A small-molecule ligand and the protein it binds are described below.
Small molecule (SMILES): CC[C@H](CO)Nc1ccc2ncc(-c3ccc(C(=O)O)cc3)n2n1

Sequence of chain 1.A:
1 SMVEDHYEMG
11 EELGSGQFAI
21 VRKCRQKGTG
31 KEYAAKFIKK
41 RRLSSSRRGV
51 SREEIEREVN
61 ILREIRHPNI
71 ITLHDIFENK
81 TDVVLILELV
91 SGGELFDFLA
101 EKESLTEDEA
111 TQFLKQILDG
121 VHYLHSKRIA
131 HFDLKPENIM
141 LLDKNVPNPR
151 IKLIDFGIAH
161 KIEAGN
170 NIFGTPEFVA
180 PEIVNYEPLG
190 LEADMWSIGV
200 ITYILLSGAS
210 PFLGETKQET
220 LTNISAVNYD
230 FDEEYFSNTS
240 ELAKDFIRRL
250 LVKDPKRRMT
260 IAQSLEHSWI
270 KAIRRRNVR

Binding-site contacts:
Ligand atom N1N contacts residue ALA34 of chain 1.A at 3.6 Å.
Ligand atom C1K contacts residue ALA34 of chain 1.A at 3.4 Å (hydrophobic).
Ligand atom C1S contacts residue MET140 of chain 1.A at 3.9 Å (hydrophobic).
Ligand atom C1U contacts residue ALA34 of chain 1.A at 3.6 Å (hydrophobic).
Ligand atom O1D contacts residue ASP155 of chain 1.A at 3.5 Å.
Ligand atom O1C contacts residue GLU94 of chain 1.A at 2.9 Å (salt-bridge).
Ligand atom N1N contacts residue LEU89 of chain 1.A at 3.6 Å.
Ligand atom C1E contacts residue LEU87 of chain 1.A at 3.9 Å (hydrophobic).
Ligand atom N1N contacts residue GLU88 of chain 1.A at 3.7 Å.
Ligand atom O1B contacts residue ILE154 of chain 1.A at 3.9 Å.
Ligand atom C1G contacts residue ILE71 of chain 1.A at 4.0 Å (hydrophobic).
Ligand atom C1J contacts residue LEU13 of chain 1.A at 3.9 Å (hydrophobic).
Ligand atom C1M contacts residue GLU94 of chain 1.A at 3.8 Å.
Ligand atom C1J contacts residue MET140 of chain 1.A at 3.7 Å (hydrophobic).
Ligand atom C1K contacts residue VAL90 of chain 1.A at 3.7 Å (hydrophobic).
Ligand atom C1K contacts residue GLU88 of chain 1.A at 3.2 Å.
Ligand atom C1Q contacts residue ASP155 of chain 1.A at 3.4 Å.
Ligand atom C1A contacts residue VAL21 of chain 1.A at 4.0 Å (hydrophobic).
Ligand atom N1P contacts residue LEU13 of chain 1.A at 3.9 Å.
Ligand atom C1V contacts residue MET140 of chain 1.A at 3.6 Å (hydrophobic).
Ligand atom C1J contacts residue VAL90 of chain 1.A at 3.1 Å (hydrophobic).
Ligand atom O1D contacts residue LYS36 of chain 1.A at 2.8 Å (salt-bridge).
Ligand atom O1B contacts residue ASP155 of chain 1.A at 2.9 Å (salt-bridge).
Ligand atom C1I contacts residue MET140 of chain 1.A at 3.9 Å (hydrophobic).
Ligand atom C1I contacts residue LEU13 of chain 1.A at 3.8 Å (hydrophobic).
Ligand atom N1X contacts residue MET140 of chain 1.A at 3.6 Å.
Ligand atom C1T contacts residue MET140 of chain 1.A at 3.9 Å (hydrophobic).
Ligand atom O1C contacts residue MET140 of chain 1.A at 3.8 Å.
Ligand atom C1Q contacts residue LYS36 of chain 1.A at 3.7 Å.
Ligand atom N1N contacts residue VAL90 of chain 1.A at 2.9 Å (h-bond).
Ligand atom C1U contacts residue MET140 of chain 1.A at 3.6 Å (hydrophobic).
Ligand atom C1L contacts residue VAL21 of chain 1.A at 3.9 Å (hydrophobic).
Ligand atom C1R contacts residue ILE154 of chain 1.A at 4.0 Å (hydrophobic).
Ligand atom N1O contacts residue MET140 of chain 1.A at 3.8 Å.
Ligand atom C1E contacts residue ILE154 of chain 1.A at 3.6 Å (hydrophobic).
Ligand atom C1R contacts residue LEU87 of chain 1.A at 4.0 Å (hydrophobic).
Ligand atom C1V contacts residue VAL90 of chain 1.A at 3.4 Å (hydrophobic).
Ligand atom C1A contacts residue GLY14 of chain 1.A at 3.6 Å.
Ligand atom C1G contacts residue ILE154 of chain 1.A at 3.8 Å (hydrophobic).
Ligand atom C1J contacts residue LEU89 of chain 1.A at 4.0 Å (hydrophobic).